Sequence of chain 2.A:
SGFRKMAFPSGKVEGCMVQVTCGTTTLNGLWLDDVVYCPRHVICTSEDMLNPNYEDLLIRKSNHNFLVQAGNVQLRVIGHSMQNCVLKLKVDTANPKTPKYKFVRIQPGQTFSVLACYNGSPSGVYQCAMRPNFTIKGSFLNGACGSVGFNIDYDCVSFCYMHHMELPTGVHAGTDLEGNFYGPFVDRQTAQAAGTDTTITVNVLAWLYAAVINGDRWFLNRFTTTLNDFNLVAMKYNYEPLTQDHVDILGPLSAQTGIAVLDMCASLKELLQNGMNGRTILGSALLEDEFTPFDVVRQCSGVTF

The protein below binds the small molecule below.
Small molecule (SMILES): [H]/N=C/[C@H](C[C@@H]1CCNC1=O)NC(=O)[C@@H]1[C@@H]2[C@H](CN1C(=O)[C@@H](NC(=O)C(F)(F)F)C(C)(C)C)C2(C)C

Sequence of chain 1.A:
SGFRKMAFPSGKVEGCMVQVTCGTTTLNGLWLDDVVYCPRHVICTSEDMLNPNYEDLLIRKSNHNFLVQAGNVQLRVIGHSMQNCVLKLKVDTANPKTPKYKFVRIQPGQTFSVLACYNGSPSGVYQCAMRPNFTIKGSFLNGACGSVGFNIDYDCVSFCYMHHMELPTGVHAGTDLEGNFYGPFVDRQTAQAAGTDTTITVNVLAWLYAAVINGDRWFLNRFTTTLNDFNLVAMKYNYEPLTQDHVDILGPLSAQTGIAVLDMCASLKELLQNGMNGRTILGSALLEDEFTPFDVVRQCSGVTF

Binding-site contacts:
Ligand atom C4 contacts residue CYS145 of chain 1.A at 3.3 Å (hydrophobic).
Ligand atom C2 contacts residue CYS145 of chain 1.A at 2.8 Å (hydrophobic).
Ligand atom C20 contacts residue TYR54 of chain 1.A at 3.7 Å (hydrophobic).
Ligand atom F1 contacts residue GLU166 of chain 1.A at 3.4 Å.
Ligand atom N5 contacts residue CYS145 of chain 1.A at 2.7 Å (h-bond).
Ligand atom C8 contacts residue HIS163 of chain 1.A at 3.8 Å.
Ligand atom N2 contacts residue PHE140 of chain 1.A at 3.3 Å (h-bond).
Ligand atom C19 contacts residue ASP187 of chain 1.A at 3.7 Å.
Ligand atom F3 contacts residue GLN192 of chain 1.A at 3.2 Å.
Ligand atom C1 contacts residue HIS164 of chain 1.A at 3.7 Å.
Ligand atom N1 contacts residue HIS164 of chain 1.A at 2.9 Å (h-bond).
Ligand atom C8 contacts residue GLU166 of chain 1.A at 3.5 Å.
Ligand atom C3 contacts residue CYS145 of chain 1.A at 1.8 Å (hydrophobic).
Ligand atom C6 contacts residue ASN142 of chain 1.A at 3.6 Å.
Ligand atom C9 contacts residue HIS164 of chain 1.A at 3.5 Å.
Ligand atom F2 contacts residue GLU166 of chain 1.A at 2.7 Å.
Ligand atom F2 contacts residue LEU167 of chain 1.A at 3.4 Å.
Ligand atom O1 contacts residue HIS172 of chain 1.A at 3.5 Å.
Ligand atom C19 contacts residue ARG188 of chain 1.A at 3.5 Å.
Ligand atom O1 contacts residue GLU166 of chain 1.A at 3.5 Å.
Ligand atom O1 contacts residue PHE140 of chain 1.A at 3.5 Å.
Ligand atom C23 contacts residue GLU166 of chain 1.A at 3.5 Å.
Ligand atom O3 contacts residue GLU166 of chain 1.A at 2.9 Å (salt-bridge).
Ligand atom F3 contacts residue THR190 of chain 1.A at 3.0 Å.
Ligand atom C22 contacts residue MET165 of chain 1.A at 3.5 Å (hydrophobic).
Ligand atom N1 contacts residue CYS145 of chain 1.A at 2.9 Å (h-bond).
Ligand atom F3 contacts residue MET165 of chain 1.A at 3.3 Å.
Ligand atom N4 contacts residue GLU166 of chain 1.A at 2.8 Å (salt-bridge).
Ligand atom F2 contacts residue MET165 of chain 1.A at 2.9 Å.
Ligand atom O4 contacts residue GLN189 of chain 1.A at 3.4 Å.
Ligand atom C20 contacts residue ASP187 of chain 1.A at 3.8 Å.
Ligand atom N2 contacts residue GLU166 of chain 1.A at 3.0 Å (salt-bridge).
Ligand atom C10 contacts residue GLN189 of chain 1.A at 3.6 Å.
Ligand atom N5 contacts residue GLY143 of chain 1.A at 3.4 Å (h-bond).
Ligand atom N5 contacts residue ALA144 of chain 1.A at 3.5 Å (h-bond).
Ligand atom O3 contacts residue MET165 of chain 1.A at 3.2 Å.
Ligand atom C20 contacts residue HIS41 of chain 1.A at 3.5 Å.
Ligand atom C21 contacts residue GLU166 of chain 1.A at 3.6 Å.
Ligand atom C22 contacts residue GLU166 of chain 1.A at 3.4 Å.
Ligand atom O1 contacts residue HIS163 of chain 1.A at 2.8 Å (h-bond).